Binding-site contacts:
Ligand atom C6 contacts residue MET151 of chain 30.G at 4.5 Å (hydrophobic).
Ligand atom C8 contacts residue THR156 of chain 30.G at 4.0 Å.
Ligand atom C2 contacts residue ASN154 of chain 30.G at 3.5 Å.
Ligand atom C1 contacts residue THR156 of chain 30.G at 3.6 Å.
Ligand atom O5 contacts residue ASN154 of chain 30.G at 4.0 Å.
Ligand atom C2 contacts residue THR156 of chain 30.G at 4.2 Å.
Ligand atom O7 contacts residue ASN154 of chain 30.G at 2.6 Å (h-bond).
Ligand atom N2 contacts residue THR156 of chain 30.G at 3.6 Å (h-bond).
Ligand atom C1 contacts residue ASN154 of chain 30.G at 3.4 Å.
Ligand atom O6 contacts residue MET151 of chain 30.G at 3.4 Å.
Ligand atom C8 contacts residue ASN154 of chain 30.G at 3.6 Å.
Ligand atom C7 contacts residue THR156 of chain 30.G at 3.9 Å.
Ligand atom C7 contacts residue ASN154 of chain 30.G at 3.3 Å.
Ligand atom N2 contacts residue ASN154 of chain 30.G at 3.8 Å.

The protein below binds the small molecule below.
Small molecule (SMILES): CC(=O)N[C@H]1[C@H](O[C@H]2[C@H](O)[C@@H](NC(C)=O)CO[C@@H]2CO)O[C@H](CO)[C@@H](O)[C@@H]1O

Sequence of chain 30.G:
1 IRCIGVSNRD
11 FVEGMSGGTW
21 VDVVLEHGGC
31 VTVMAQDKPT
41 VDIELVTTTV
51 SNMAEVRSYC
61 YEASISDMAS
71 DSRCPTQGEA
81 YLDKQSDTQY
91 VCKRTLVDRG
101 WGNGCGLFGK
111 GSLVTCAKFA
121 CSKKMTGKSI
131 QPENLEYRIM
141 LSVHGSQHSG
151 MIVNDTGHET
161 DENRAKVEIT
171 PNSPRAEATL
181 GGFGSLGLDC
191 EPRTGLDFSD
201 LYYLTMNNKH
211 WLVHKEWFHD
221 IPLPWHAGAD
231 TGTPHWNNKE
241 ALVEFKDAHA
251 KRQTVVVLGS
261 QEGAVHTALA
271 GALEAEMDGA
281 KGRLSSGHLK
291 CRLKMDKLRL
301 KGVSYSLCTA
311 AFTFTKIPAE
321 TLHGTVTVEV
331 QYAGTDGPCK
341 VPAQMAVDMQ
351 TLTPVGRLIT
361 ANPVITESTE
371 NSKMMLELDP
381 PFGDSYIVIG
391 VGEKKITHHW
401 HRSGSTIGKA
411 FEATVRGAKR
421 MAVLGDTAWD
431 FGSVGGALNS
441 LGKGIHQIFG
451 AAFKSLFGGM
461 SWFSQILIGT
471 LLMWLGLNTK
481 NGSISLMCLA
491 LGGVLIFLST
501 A